This small molecule binds to this protein.
Small molecule (SMILES): CC(=O)N[C@@H]1[C@@H](O)[C@H](O)[C@@H](CO)O[C@H]1O

Sequence of chain 1.B:
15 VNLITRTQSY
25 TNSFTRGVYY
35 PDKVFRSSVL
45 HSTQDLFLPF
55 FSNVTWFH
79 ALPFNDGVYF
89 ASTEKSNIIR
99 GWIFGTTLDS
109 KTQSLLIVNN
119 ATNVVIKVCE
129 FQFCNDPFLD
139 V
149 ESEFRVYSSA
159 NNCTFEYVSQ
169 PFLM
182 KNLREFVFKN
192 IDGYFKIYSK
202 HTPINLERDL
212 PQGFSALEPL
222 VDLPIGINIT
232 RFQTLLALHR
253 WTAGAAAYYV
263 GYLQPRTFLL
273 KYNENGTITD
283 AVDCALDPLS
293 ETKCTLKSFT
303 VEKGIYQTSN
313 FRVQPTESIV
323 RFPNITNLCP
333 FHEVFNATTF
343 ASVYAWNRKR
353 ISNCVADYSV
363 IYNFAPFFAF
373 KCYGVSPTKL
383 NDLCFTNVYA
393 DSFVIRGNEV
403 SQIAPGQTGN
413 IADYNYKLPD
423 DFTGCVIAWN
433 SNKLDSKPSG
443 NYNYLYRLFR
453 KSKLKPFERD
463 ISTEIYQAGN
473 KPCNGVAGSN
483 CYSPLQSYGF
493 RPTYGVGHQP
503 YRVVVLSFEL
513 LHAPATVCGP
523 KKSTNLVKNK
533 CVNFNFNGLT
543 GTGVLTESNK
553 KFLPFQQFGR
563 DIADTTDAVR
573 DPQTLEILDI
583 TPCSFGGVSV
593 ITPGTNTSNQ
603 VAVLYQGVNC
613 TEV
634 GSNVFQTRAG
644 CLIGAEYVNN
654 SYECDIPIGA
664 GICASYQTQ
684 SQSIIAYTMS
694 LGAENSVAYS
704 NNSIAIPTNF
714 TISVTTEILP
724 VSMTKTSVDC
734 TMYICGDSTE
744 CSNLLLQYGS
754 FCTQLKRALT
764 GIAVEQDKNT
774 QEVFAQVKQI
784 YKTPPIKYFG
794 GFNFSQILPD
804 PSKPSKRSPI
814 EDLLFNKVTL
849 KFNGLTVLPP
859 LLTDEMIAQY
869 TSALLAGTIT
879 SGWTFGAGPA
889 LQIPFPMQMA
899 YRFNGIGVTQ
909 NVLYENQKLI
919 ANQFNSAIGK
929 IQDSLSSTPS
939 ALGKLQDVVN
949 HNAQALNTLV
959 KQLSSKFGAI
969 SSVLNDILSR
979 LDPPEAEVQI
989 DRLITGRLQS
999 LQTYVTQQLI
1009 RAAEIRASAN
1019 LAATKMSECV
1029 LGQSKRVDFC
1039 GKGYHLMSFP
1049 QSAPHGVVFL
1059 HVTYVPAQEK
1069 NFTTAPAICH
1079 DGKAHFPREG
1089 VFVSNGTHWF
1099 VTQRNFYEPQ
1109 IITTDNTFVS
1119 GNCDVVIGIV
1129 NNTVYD

Binding-site contacts:
Ligand atom N2 contacts residue HIS334 of chain 1.B at 3.2 Å (h-bond).
Ligand atom C1 contacts residue HIS334 of chain 1.B at 3.8 Å.
Ligand atom O5 contacts residue ASN338 of chain 1.B at 2.5 Å (h-bond).
Ligand atom C2 contacts residue ASN338 of chain 1.B at 2.4 Å.
Ligand atom C2 contacts residue HIS334 of chain 1.B at 3.4 Å.
Ligand atom C3 contacts residue ASN338 of chain 1.B at 3.8 Å.
Ligand atom C1 contacts residue ASN338 of chain 1.B at 1.4 Å.
Ligand atom O7 contacts residue ASN338 of chain 1.B at 3.6 Å (h-bond).
Ligand atom C5 contacts residue ASN338 of chain 1.B at 3.7 Å.
Ligand atom N2 contacts residue ASN338 of chain 1.B at 2.8 Å (h-bond).
Ligand atom C4 contacts residue ASN338 of chain 1.B at 4.2 Å.
Ligand atom C8 contacts residue PHE366 of chain 1.B at 3.8 Å (hydrophobic).
Ligand atom O7 contacts residue PHE366 of chain 1.B at 3.5 Å.
Ligand atom C7 contacts residue HIS334 of chain 1.B at 4.2 Å.
Ligand atom C8 contacts residue HIS334 of chain 1.B at 4.1 Å.
Ligand atom C7 contacts residue PHE366 of chain 1.B at 4.1 Å (hydrophobic).
Ligand atom C7 contacts residue ASN338 of chain 1.B at 3.4 Å.
Ligand atom C8 contacts residue ASN338 of chain 1.B at 4.4 Å.